Sequence of chain 3.A:
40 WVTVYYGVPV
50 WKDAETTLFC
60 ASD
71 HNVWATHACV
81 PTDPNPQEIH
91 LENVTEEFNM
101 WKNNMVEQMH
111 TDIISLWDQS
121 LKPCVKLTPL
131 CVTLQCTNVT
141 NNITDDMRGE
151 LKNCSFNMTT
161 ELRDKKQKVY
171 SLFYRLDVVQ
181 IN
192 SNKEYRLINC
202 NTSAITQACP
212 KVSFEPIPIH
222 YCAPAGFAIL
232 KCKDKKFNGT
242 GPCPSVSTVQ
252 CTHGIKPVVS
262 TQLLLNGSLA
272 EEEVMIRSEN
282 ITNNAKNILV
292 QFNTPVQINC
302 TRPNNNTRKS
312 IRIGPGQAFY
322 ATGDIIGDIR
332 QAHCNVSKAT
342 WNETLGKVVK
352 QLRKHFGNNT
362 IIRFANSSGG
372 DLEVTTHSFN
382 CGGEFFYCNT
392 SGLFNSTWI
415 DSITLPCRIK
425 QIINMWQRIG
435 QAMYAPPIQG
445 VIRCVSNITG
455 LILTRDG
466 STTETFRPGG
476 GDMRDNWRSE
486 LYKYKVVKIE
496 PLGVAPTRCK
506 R

The small molecule below binds the protein below.
Small molecule (SMILES): CC(=O)N[C@@H]1[C@@H](O)[C@H](O)[C@@H](CO)O[C@H]1O

Sequence of chain 3.B:
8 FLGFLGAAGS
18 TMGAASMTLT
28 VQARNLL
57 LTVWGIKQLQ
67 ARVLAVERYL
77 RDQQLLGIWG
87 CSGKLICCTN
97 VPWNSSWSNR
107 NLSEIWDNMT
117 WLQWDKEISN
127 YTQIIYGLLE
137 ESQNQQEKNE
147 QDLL

Binding-site contacts:
Ligand atom N2 contacts residue ASN93 of chain 3.A at 2.7 Å (h-bond).
Ligand atom C8 contacts residue GLY13 of chain 3.B at 4.5 Å.
Ligand atom C7 contacts residue GLU92 of chain 3.A at 4.3 Å.
Ligand atom C2 contacts residue ASN93 of chain 3.A at 2.3 Å.
Ligand atom C3 contacts residue ASN93 of chain 3.A at 3.6 Å.
Ligand atom N2 contacts residue GLU92 of chain 3.A at 3.7 Å.
Ligand atom C8 contacts residue GLU92 of chain 3.A at 3.8 Å.
Ligand atom O7 contacts residue SER17 of chain 3.B at 3.3 Å (h-bond).
Ligand atom O7 contacts residue ASN93 of chain 3.A at 4.4 Å.
Ligand atom C7 contacts residue SER17 of chain 3.B at 3.5 Å.
Ligand atom C1 contacts residue ASN93 of chain 3.A at 1.4 Å.
Ligand atom C8 contacts residue SER17 of chain 3.B at 3.2 Å.
Ligand atom O5 contacts residue ASN93 of chain 3.A at 2.4 Å (h-bond).
Ligand atom C4 contacts residue ASN93 of chain 3.A at 4.1 Å.
Ligand atom C5 contacts residue ASN93 of chain 3.A at 3.6 Å.
Ligand atom C7 contacts residue ASN93 of chain 3.A at 3.8 Å.